Binding-site contacts:
Ligand atom O5 contacts residue THR63 of chain 1.B at 3.0 Å (h-bond).
Ligand atom O7 contacts residue ASN61 of chain 1.B at 3.0 Å (h-bond).
Ligand atom C1 contacts residue ASN61 of chain 1.B at 1.4 Å.
Ligand atom C5 contacts residue THR63 of chain 1.B at 3.2 Å.
Ligand atom C2 contacts residue ASN61 of chain 1.B at 2.4 Å.
Ligand atom C7 contacts residue ASN61 of chain 1.B at 3.3 Å.
Ligand atom C6 contacts residue THR63 of chain 1.B at 3.7 Å.
Ligand atom C3 contacts residue ASN61 of chain 1.B at 3.8 Å.
Ligand atom C1 contacts residue THR63 of chain 1.B at 3.2 Å.
Ligand atom C4 contacts residue ASN61 of chain 1.B at 4.2 Å.
Ligand atom O5 contacts residue ASN61 of chain 1.B at 2.4 Å (h-bond).
Ligand atom C5 contacts residue ASN61 of chain 1.B at 3.7 Å.
Ligand atom N2 contacts residue ASN61 of chain 1.B at 2.9 Å (h-bond).

Sequence of chain 1.B:
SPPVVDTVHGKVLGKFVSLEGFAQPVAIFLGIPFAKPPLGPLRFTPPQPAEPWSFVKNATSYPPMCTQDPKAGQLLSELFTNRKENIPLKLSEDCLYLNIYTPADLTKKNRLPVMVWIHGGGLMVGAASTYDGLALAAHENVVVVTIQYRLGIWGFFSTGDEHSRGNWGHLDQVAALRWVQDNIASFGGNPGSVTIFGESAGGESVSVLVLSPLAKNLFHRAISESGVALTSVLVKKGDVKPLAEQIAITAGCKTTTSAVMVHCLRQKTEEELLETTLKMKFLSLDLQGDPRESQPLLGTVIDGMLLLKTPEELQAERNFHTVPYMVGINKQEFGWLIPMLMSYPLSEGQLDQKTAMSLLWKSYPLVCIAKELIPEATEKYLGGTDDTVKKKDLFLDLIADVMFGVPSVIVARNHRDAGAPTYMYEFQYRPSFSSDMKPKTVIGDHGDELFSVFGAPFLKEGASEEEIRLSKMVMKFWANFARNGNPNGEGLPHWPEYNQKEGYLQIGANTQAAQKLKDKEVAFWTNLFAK

A small-molecule ligand and the protein it binds are described below.
Small molecule (SMILES): CC(=O)N[C@@H]1[C@@H](O)[C@H](O)[C@@H](CO)O[C@H]1O